A protein and the small-molecule ligand that binds it are described below.
Small molecule (SMILES): C=C(C)[C@H](O)[C@H](CC(C)C)NC(=O)[C@H](CCC(=O)N(C)C)NC(=O)[C@@H](NC(=O)CCCCC)C(C)C

Sequence of chain 1.I:
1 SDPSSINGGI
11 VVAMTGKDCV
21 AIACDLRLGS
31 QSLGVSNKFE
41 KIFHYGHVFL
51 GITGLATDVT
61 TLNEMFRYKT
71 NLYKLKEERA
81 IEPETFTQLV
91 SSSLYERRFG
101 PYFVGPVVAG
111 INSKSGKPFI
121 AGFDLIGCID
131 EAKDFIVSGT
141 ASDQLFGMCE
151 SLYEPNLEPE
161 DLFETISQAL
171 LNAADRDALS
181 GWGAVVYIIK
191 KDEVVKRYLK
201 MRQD

Binding-site contacts:
Ligand atom C3 contacts residue ASP124 of chain 1.I at 3.6 Å.
Ligand atom N1 contacts residue ASP124 of chain 1.I at 3.1 Å (salt-bridge).
Ligand atom C18 contacts residue THR1 of chain 1.H at 3.3 Å.
Ligand atom C15 contacts residue ALA49 of chain 1.H at 3.7 Å (hydrophobic).
Ligand atom C26 contacts residue ALA49 of chain 1.H at 3.8 Å (hydrophobic).
Ligand atom C11 contacts residue THR1 of chain 1.H at 2.4 Å.
Ligand atom C4 contacts residue GLN22 of chain 1.H at 3.8 Å.
Ligand atom C12 contacts residue THR1 of chain 1.H at 3.0 Å.
Ligand atom N2 contacts residue THR21 of chain 1.H at 3.0 Å (h-bond).
Ligand atom C10 contacts residue GLY47 of chain 1.H at 3.5 Å.
Ligand atom C27 contacts residue ASP124 of chain 1.I at 3.9 Å.
Ligand atom C17 contacts residue THR1 of chain 1.H at 2.4 Å.
Ligand atom C26 contacts residue SER20 of chain 1.H at 3.2 Å.
Ligand atom C14 contacts residue ALA49 of chain 1.H at 3.8 Å (hydrophobic).
Ligand atom O6 contacts residue GLY47 of chain 1.H at 3.0 Å (h-bond).
Ligand atom C24 contacts residue THR48 of chain 1.H at 3.3 Å.
Ligand atom C6 contacts residue GLY47 of chain 1.H at 3.5 Å.
Ligand atom O2 contacts residue THR21 of chain 1.H at 3.1 Å (h-bond).
Ligand atom C13 contacts residue LYS33 of chain 1.H at 3.8 Å.
Ligand atom C23 contacts residue GLY168 of chain 1.H at 3.2 Å.
Ligand atom C4 contacts residue ASP124 of chain 1.I at 3.7 Å.
Ligand atom C14 contacts residue THR52 of chain 1.H at 3.7 Å.
Ligand atom C29 contacts residue LEU125 of chain 1.I at 3.9 Å (hydrophobic).
Ligand atom C23 contacts residue ARG19 of chain 1.H at 3.9 Å.
Ligand atom O2 contacts residue SER20 of chain 1.H at 3.7 Å.
Ligand atom O6 contacts residue ALA46 of chain 1.H at 3.8 Å.
Ligand atom C7 contacts residue THR21 of chain 1.H at 3.9 Å.
Ligand atom C16 contacts residue THR1 of chain 1.H at 1.4 Å.
Ligand atom O3 contacts residue ALA49 of chain 1.H at 3.0 Å (h-bond).
Ligand atom C6 contacts residue THR21 of chain 1.H at 3.8 Å.
Ligand atom C23 contacts residue THR1 of chain 1.H at 3.1 Å.
Ligand atom C11 contacts residue GLY47 of chain 1.H at 3.7 Å.
Ligand atom C29 contacts residue ILE126 of chain 1.I at 3.8 Å (hydrophobic).
Ligand atom C23 contacts residue THR21 of chain 1.H at 3.4 Å.
Ligand atom C12 contacts residue GLY47 of chain 1.H at 3.4 Å.
Ligand atom N3 contacts residue GLY47 of chain 1.H at 2.8 Å (h-bond).
Ligand atom C13 contacts residue THR1 of chain 1.H at 3.9 Å.
Ligand atom O6 contacts residue THR1 of chain 1.H at 2.4 Å (h-bond).
Ligand atom C14 contacts residue GLY45 of chain 1.H at 3.8 Å.
Ligand atom N3 contacts residue THR1 of chain 1.H at 3.7 Å.

Sequence of chain 1.H:
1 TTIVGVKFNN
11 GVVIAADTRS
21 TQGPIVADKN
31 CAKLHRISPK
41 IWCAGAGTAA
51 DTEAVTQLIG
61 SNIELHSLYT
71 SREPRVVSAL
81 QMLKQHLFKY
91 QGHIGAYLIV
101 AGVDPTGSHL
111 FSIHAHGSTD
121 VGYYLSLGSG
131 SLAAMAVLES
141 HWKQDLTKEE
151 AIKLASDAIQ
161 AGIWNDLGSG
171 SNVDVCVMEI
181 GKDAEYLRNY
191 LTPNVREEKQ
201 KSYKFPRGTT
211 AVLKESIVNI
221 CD